Sequence of chain 19.D:
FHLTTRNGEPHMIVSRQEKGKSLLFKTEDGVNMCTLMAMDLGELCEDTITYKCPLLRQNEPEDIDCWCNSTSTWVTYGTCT

Binding-site contacts:
Ligand atom C6 contacts residue THR48 of chain 19.D at 4.4 Å.
Ligand atom O7 contacts residue MET126 of chain 19.C at 3.1 Å.
Ligand atom C3 contacts residue ASN75 of chain 19.C at 3.5 Å.
Ligand atom C5 contacts residue NAG1 of chain 19.T at 3.7 Å.
Ligand atom O6 contacts residue GLU46 of chain 19.D at 3.8 Å.
Ligand atom C6 contacts residue NAG1 of chain 19.T at 3.4 Å.
Ligand atom C1 contacts residue ASN75 of chain 19.C at 1.3 Å.
Ligand atom C8 contacts residue MET126 of chain 19.C at 3.7 Å (hydrophobic).
Ligand atom C6 contacts residue ASN75 of chain 19.C at 3.8 Å.
Ligand atom O6 contacts residue NAG1 of chain 19.T at 4.1 Å.
Ligand atom O6 contacts residue ASN75 of chain 19.C at 3.8 Å.
Ligand atom C5 contacts residue ASN75 of chain 19.C at 3.2 Å.
Ligand atom N2 contacts residue ASN75 of chain 19.C at 3.0 Å (h-bond).
Ligand atom O5 contacts residue THR48 of chain 19.D at 4.0 Å.
Ligand atom C8 contacts residue ASN75 of chain 19.C at 3.0 Å.
Ligand atom O6 contacts residue THR48 of chain 19.D at 4.0 Å.
Ligand atom O6 contacts residue CYS45 of chain 19.D at 3.4 Å (h-bond).
Ligand atom C6 contacts residue CYS45 of chain 19.D at 4.4 Å (hydrophobic).
Ligand atom O5 contacts residue ASN75 of chain 19.C at 2.1 Å (h-bond).
Ligand atom C7 contacts residue MET126 of chain 19.C at 3.8 Å (hydrophobic).
Ligand atom C7 contacts residue ASN75 of chain 19.C at 2.8 Å.
Ligand atom C4 contacts residue NAG1 of chain 19.T at 2.9 Å.
Ligand atom C3 contacts residue NAG1 of chain 19.T at 3.3 Å.
Ligand atom C2 contacts residue ASN75 of chain 19.C at 2.6 Å.
Ligand atom C2 contacts residue NAG1 of chain 19.T at 4.1 Å.
Ligand atom C8 contacts residue PHE98 of chain 19.C at 3.6 Å (hydrophobic).
Ligand atom C4 contacts residue ASN75 of chain 19.C at 4.0 Å.
Ligand atom O7 contacts residue ASN75 of chain 19.C at 3.2 Å (h-bond).
Ligand atom O3 contacts residue NAG1 of chain 19.T at 2.4 Å (h-bond).
Ligand atom O4 contacts residue NAG1 of chain 19.T at 1.6 Å.

Sequence of chain 19.C:
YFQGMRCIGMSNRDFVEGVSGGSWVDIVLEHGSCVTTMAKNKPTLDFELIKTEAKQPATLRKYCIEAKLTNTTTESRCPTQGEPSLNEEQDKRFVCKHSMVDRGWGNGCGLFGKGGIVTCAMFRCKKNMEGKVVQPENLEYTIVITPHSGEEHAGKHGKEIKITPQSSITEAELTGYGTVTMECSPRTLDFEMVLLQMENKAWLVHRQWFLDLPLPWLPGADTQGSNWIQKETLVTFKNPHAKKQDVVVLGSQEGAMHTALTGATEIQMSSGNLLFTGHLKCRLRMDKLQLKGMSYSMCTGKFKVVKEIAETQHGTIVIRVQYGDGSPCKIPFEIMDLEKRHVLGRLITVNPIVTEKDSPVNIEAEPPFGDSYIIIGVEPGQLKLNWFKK

This protein binds this small molecule.
Small molecule (SMILES): CC(=O)N[C@@H]1[C@@H](O)[C@H](O)[C@@H](CO)O[C@H]1O